A protein and the small-molecule ligand that binds it are described below.
Small molecule (SMILES): O=C(O)c1cccnc1

Sequence of chain 1.A:
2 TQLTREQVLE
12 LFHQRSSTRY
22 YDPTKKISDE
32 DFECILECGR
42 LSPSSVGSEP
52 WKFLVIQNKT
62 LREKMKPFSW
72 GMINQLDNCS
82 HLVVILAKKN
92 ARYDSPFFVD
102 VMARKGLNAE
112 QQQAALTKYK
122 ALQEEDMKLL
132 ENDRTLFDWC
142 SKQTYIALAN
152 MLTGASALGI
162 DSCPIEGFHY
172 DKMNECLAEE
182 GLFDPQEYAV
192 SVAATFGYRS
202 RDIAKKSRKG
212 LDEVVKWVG

Binding-site contacts:
Ligand atom C4 contacts residue GLY168 of chain 1.A at 3.8 Å.
Ligand atom C2 contacts residue FMN1 of chain 1.D at 3.5 Å.
Ligand atom C4 contacts residue FMN1 of chain 1.D at 3.3 Å.
Ligand atom C2 contacts residue VAL47 of chain 1.B at 3.8 Å (hydrophobic).
Ligand atom C1 contacts residue FMN1 of chain 1.D at 3.5 Å.
Ligand atom O2 contacts residue FMN1 of chain 1.D at 2.9 Å (h-bond).
Ligand atom C4 contacts residue VAL47 of chain 1.B at 4.1 Å (hydrophobic).
Ligand atom C4 contacts residue LEU123 of chain 1.B at 4.0 Å (hydrophobic).
Ligand atom C5 contacts residue FMN1 of chain 1.D at 3.5 Å.
Ligand atom C5 contacts residue TRP71 of chain 1.A at 3.6 Å (hydrophobic).
Ligand atom C5 contacts residue GLY168 of chain 1.A at 3.6 Å.
Ligand atom C3 contacts residue FMN1 of chain 1.D at 3.3 Å.
Ligand atom N contacts residue TRP71 of chain 1.A at 3.6 Å.
Ligand atom O1 contacts residue VAL47 of chain 1.B at 2.8 Å (h-bond).
Ligand atom O1 contacts residue FMN1 of chain 1.D at 2.4 Å (h-bond).
Ligand atom C3 contacts residue VAL47 of chain 1.B at 3.5 Å (hydrophobic).
Ligand atom N contacts residue GLY72 of chain 1.A at 4.2 Å.
Ligand atom C6 contacts residue FMN1 of chain 1.D at 3.0 Å.
Ligand atom O2 contacts residue ARG20 of chain 1.A at 4.1 Å.
Ligand atom O1 contacts residue SER45 of chain 1.B at 4.5 Å.
Ligand atom O2 contacts residue VAL47 of chain 1.B at 4.1 Å.
Ligand atom O1 contacts residue GLY48 of chain 1.B at 4.4 Å.
Ligand atom C3 contacts residue LEU123 of chain 1.B at 4.5 Å (hydrophobic).
Ligand atom O1 contacts residue SER46 of chain 1.B at 4.0 Å.
Ligand atom N contacts residue FMN1 of chain 1.D at 3.8 Å.
Ligand atom C6 contacts residue VAL47 of chain 1.B at 3.6 Å (hydrophobic).
Ligand atom C5 contacts residue GLY72 of chain 1.A at 4.3 Å.

Sequence of chain 1.B:
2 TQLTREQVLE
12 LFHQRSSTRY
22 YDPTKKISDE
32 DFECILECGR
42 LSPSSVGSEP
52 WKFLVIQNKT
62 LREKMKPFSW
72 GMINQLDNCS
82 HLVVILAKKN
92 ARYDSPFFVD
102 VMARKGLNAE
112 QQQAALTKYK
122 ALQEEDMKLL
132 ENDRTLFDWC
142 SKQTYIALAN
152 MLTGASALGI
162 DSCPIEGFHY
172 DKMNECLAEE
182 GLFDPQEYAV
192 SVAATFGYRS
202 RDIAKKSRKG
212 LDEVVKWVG